Sequence of chain 1.C:
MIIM

The protein below binds the small molecule below.
Small molecule (SMILES): CC(C)=CCC/C(C)=C/CC/C(C)=C/CONC(=O)CP(=O)(O)O

Binding-site contacts:
Ligand atom C18 contacts residue ILE6 of chain 1.C at 3.9 Å (hydrophobic).
Ligand atom C30 contacts residue TYR269 of chain 1.B at 3.6 Å (hydrophobic).
Ligand atom C23 contacts residue BT61 of chain 1.Q at 3.5 Å.
Ligand atom O49 contacts residue TYR326 of chain 1.B at 3.4 Å (h-bond).
Ligand atom C27 contacts residue BT61 of chain 1.Q at 3.4 Å.
Ligand atom C10 contacts residue CYS272 of chain 1.B at 3.5 Å (hydrophobic).
Ligand atom C12 contacts residue GLY268 of chain 1.B at 3.6 Å.
Ligand atom C35 contacts residue TYR159 of chain 1.A at 3.8 Å (hydrophobic).
Ligand atom C23 contacts residue HIS266 of chain 1.B at 3.5 Å.
Ligand atom C45 contacts residue TYR326 of chain 1.B at 3.5 Å (hydrophobic).
Ligand atom N42 contacts residue BT61 of chain 1.Q at 3.1 Å.
Ligand atom C6 contacts residue TYR200 of chain 1.B at 3.7 Å (hydrophobic).
Ligand atom C34 contacts residue BT61 of chain 1.Q at 3.2 Å.
Ligand atom O49 contacts residue LYS320 of chain 1.B at 3.9 Å.
Ligand atom C18 contacts residue GLY268 of chain 1.B at 3.9 Å.
Ligand atom C18 contacts residue TRP329 of chain 1.B at 3.6 Å (hydrophobic).
Ligand atom O49 contacts residue ARG317 of chain 1.B at 2.8 Å (salt-bridge).
Ligand atom C45 contacts residue BT61 of chain 1.Q at 3.7 Å.
Ligand atom O50 contacts residue LYS320 of chain 1.B at 2.7 Å (salt-bridge).
Ligand atom C2 contacts residue TRP329 of chain 1.B at 3.9 Å (hydrophobic).
Ligand atom O36 contacts residue BT61 of chain 1.Q at 3.9 Å.
Ligand atom C18 contacts residue TYR409 of chain 1.B at 3.6 Å (hydrophobic).
Ligand atom C1 contacts residue LEU141 of chain 1.B at 3.6 Å (hydrophobic).
Ligand atom C18 contacts residue BT61 of chain 1.Q at 3.5 Å.
Ligand atom C43 contacts residue ARG317 of chain 1.B at 3.9 Å.
Ligand atom C30 contacts residue TYR159 of chain 1.A at 3.7 Å (hydrophobic).
Ligand atom C12 contacts residue TRP329 of chain 1.B at 3.6 Å (hydrophobic).
Ligand atom C24 contacts residue BT61 of chain 1.Q at 3.5 Å.
Ligand atom O49 contacts residue HIS266 of chain 1.B at 3.0 Å.
Ligand atom C11 contacts residue ARG197 of chain 1.B at 3.7 Å.
Ligand atom C15 contacts residue GLY268 of chain 1.B at 3.4 Å.
Ligand atom C24 contacts residue TYR123 of chain 1.A at 3.1 Å (hydrophobic).
Ligand atom C24 contacts residue TYR269 of chain 1.B at 3.7 Å (hydrophobic).
Ligand atom O51 contacts residue TYR326 of chain 1.B at 2.6 Å (h-bond).
Ligand atom O44 contacts residue ARG317 of chain 1.B at 3.0 Å (salt-bridge).
Ligand atom C1 contacts residue ILE6 of chain 1.C at 3.7 Å (hydrophobic).
Ligand atom C22 contacts residue GLY268 of chain 1.B at 3.5 Å.
Ligand atom C30 contacts residue HIS266 of chain 1.B at 3.6 Å.
Ligand atom P46 contacts residue TYR326 of chain 1.B at 3.4 Å.
Ligand atom C10 contacts residue TRP329 of chain 1.B at 3.4 Å (hydrophobic).

Sequence of chain 1.B:
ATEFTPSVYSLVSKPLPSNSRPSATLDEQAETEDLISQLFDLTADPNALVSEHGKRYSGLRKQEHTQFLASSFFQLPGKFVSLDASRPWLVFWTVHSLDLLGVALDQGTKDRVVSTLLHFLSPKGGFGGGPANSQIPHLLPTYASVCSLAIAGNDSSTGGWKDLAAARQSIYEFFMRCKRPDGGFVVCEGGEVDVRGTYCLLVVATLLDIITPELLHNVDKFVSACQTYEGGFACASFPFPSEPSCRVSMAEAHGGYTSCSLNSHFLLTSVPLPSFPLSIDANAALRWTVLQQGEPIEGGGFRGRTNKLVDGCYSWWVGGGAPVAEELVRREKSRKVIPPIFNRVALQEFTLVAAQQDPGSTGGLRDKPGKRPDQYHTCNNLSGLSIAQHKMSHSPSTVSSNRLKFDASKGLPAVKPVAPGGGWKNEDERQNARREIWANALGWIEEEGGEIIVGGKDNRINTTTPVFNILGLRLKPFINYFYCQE

Sequence of chain 1.A:
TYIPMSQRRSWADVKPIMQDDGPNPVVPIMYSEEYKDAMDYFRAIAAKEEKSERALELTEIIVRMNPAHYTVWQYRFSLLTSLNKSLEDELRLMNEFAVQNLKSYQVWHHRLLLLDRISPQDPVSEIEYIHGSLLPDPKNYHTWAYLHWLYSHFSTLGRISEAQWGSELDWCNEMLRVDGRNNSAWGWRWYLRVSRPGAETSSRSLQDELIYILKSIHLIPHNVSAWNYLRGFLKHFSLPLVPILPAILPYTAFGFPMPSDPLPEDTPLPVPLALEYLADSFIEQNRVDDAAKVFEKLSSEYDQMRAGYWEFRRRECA